This protein binds this small molecule.
Small molecule (SMILES): Nc1ccn([C@H]2C[C@H](O[P](=O)(O)OC[C@H]3O[C@@H](n4ccc(N)nc4=O)C[C@@H]3O[P](=O)(O)OC[C@H]3O[C@@H](n4cnc5c(N)ncnc54)C[C@@H]3O[P](=O)(O)OC[C@H]3O[C@@H](n4ccc(N)nc4=O)C[C@@H]3O)[C@@H](CO[P](=O)(O)O[C@H]3C[C@H](n4cnc5c(N)ncnc54)O[C@@H]3CO[P](=O)(O)O[C@H]3C[C@H](n4cnc5c(N)ncnc54)O[C@@H]3CO[P](=O)(O)O[C@H]3C[C@H](n4ccc(N)nc4=O)O[C@@H]3COP(=O)=O)O2)c(=O)n1

Sequence of chain 7.M:
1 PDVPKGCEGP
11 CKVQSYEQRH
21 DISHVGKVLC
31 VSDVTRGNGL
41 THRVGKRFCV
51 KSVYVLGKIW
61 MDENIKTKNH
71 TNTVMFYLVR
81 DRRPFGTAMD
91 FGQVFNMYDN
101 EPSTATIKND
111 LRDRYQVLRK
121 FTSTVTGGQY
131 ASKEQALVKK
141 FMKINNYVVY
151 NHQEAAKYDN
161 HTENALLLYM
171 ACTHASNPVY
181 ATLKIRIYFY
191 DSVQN

Sequence of chain 6.I:
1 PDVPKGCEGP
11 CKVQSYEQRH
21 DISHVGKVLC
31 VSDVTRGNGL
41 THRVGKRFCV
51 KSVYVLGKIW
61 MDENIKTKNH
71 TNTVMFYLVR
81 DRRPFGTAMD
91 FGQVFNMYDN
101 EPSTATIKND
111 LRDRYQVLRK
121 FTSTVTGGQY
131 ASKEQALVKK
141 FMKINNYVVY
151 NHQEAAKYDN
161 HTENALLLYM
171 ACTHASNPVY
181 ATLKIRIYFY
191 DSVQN

Binding-site contacts:
Ligand atom OP1 contacts residue ARG119 of chain 7.M at 3.6 Å.
Ligand atom O3' contacts residue ARG82 of chain 7.M at 3.5 Å (salt-bridge).
Ligand atom P contacts residue TYR188 of chain 7.O at 3.4 Å.
Ligand atom C5' contacts residue ARG82 of chain 7.M at 3.5 Å.
Ligand atom O4' contacts residue ARG80 of chain 7.M at 3.2 Å (salt-bridge).
Ligand atom OP1 contacts residue GLU163 of chain 6.I at 3.5 Å (salt-bridge).
Ligand atom O5' contacts residue ARG112 of chain 7.M at 3.3 Å.
Ligand atom C5 contacts residue PHE141 of chain 7.O at 3.4 Å (hydrophobic).
Ligand atom O4' contacts residue GLN116 of chain 7.M at 3.6 Å.
Ligand atom N6 contacts residue PHE141 of chain 7.O at 3.4 Å.
Ligand atom OP1 contacts residue ARG112 of chain 7.M at 2.8 Å (salt-bridge).
Ligand atom N4 contacts residue LYS51 of chain 7.O at 3.5 Å.
Ligand atom OP2 contacts residue ASN195 of chain 6.I at 3.4 Å (h-bond).
Ligand atom OP1 contacts residue ARG82 of chain 7.M at 3.1 Å (salt-bridge).
Ligand atom OP2 contacts residue ARG186 of chain 7.O at 3.0 Å (salt-bridge).
Ligand atom C6 contacts residue CYS11 of chain 7.O at 3.6 Å (hydrophobic).
Ligand atom OP2 contacts residue TYR54 of chain 7.O at 2.9 Å (h-bond).
Ligand atom N1 contacts residue PHE141 of chain 7.O at 3.5 Å.
Ligand atom C2' contacts residue CYS11 of chain 7.O at 3.5 Å (hydrophobic).
Ligand atom OP2 contacts residue LYS120 of chain 7.M at 2.9 Å (salt-bridge).
Ligand atom OP2 contacts residue TYR188 of chain 7.O at 2.7 Å (h-bond).
Ligand atom C3' contacts residue TYR188 of chain 7.O at 3.2 Å (hydrophobic).
Ligand atom C4' contacts residue ARG80 of chain 7.M at 3.5 Å.
Ligand atom C2' contacts residue TYR188 of chain 7.O at 3.0 Å (hydrophobic).
Ligand atom O3' contacts residue TYR188 of chain 7.O at 3.0 Å (h-bond).
Ligand atom O3' contacts residue ARG47 of chain 6.I at 3.4 Å (salt-bridge).
Ligand atom OP1 contacts residue ARG47 of chain 6.I at 3.3 Å (salt-bridge).
Ligand atom O3' contacts residue ASN195 of chain 6.I at 3.4 Å (h-bond).
Ligand atom OP2 contacts residue ASN195 of chain 6.I at 2.9 Å (h-bond).
Ligand atom C4 contacts residue PHE141 of chain 7.O at 3.5 Å (hydrophobic).
Ligand atom OP1 contacts residue LYS120 of chain 7.M at 3.0 Å (salt-bridge).
Ligand atom OP1 contacts residue ASP113 of chain 7.M at 2.9 Å (salt-bridge).
Ligand atom N7 contacts residue PHE141 of chain 7.O at 3.5 Å.
Ligand atom C5' contacts residue ARG112 of chain 7.M at 3.6 Å.
Ligand atom C6 contacts residue PHE141 of chain 7.O at 3.4 Å (hydrophobic).
Ligand atom O2 contacts residue TYR188 of chain 7.O at 3.2 Å.
Ligand atom C5' contacts residue ARG80 of chain 7.M at 3.4 Å.
Ligand atom C2' contacts residue ASN195 of chain 6.I at 3.6 Å.
Ligand atom OP1 contacts residue VAL117 of chain 7.M at 3.4 Å.
Ligand atom C5' contacts residue ARG47 of chain 6.I at 3.6 Å.

Sequence of chain 7.O:
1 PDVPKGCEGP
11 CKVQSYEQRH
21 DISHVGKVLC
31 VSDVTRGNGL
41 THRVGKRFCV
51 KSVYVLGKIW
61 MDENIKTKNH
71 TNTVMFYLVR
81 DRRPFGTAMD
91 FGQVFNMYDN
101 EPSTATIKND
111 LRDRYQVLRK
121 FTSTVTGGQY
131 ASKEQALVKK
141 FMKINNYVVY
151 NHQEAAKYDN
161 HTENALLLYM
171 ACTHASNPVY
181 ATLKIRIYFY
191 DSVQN